Binding-site contacts:
Ligand atom O11 contacts residue LYS30 of chain 1.A at 3.7 Å.
Ligand atom C12 contacts residue LYS30 of chain 1.A at 3.8 Å.
Ligand atom O11 contacts residue GLU24 of chain 1.A at 3.3 Å (salt-bridge).
Ligand atom C10 contacts residue GLU24 of chain 1.A at 4.3 Å.
Ligand atom C09 contacts residue ONT1 of chain 1.H at 3.5 Å.
Ligand atom C12 contacts residue GLU24 of chain 1.A at 3.5 Å.
Ligand atom C09 contacts residue GLU24 of chain 1.A at 3.6 Å.
Ligand atom C12 contacts residue VAL31 of chain 1.A at 4.1 Å (hydrophobic).
Ligand atom C10 contacts residue ONT1 of chain 1.H at 3.9 Å.
Ligand atom O08 contacts residue ONT1 of chain 1.H at 4.4 Å.

Sequence of chain 1.A:
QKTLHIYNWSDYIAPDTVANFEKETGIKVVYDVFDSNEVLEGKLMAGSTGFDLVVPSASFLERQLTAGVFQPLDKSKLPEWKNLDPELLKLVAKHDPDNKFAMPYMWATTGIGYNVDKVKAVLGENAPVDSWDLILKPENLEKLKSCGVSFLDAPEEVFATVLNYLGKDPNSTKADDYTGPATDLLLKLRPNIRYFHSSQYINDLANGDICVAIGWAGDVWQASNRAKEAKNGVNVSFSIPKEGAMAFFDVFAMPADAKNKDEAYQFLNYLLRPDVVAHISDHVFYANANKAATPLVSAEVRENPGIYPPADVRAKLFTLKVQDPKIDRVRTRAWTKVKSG

A small-molecule ligand and the protein it binds are described below.
Small molecule (SMILES): COCCOC[C@@H](C)OC[C@@H](C)N